The small molecule below binds the protein below.
Small molecule (SMILES): OC[C@H]1O[C@H](O[C@H]2O[C@H](CO)[C@@H](O)[C@H](O)[C@H]2O)[C@H](O)[C@@H](O)[C@@H]1O

Sequence of chain 1.A:
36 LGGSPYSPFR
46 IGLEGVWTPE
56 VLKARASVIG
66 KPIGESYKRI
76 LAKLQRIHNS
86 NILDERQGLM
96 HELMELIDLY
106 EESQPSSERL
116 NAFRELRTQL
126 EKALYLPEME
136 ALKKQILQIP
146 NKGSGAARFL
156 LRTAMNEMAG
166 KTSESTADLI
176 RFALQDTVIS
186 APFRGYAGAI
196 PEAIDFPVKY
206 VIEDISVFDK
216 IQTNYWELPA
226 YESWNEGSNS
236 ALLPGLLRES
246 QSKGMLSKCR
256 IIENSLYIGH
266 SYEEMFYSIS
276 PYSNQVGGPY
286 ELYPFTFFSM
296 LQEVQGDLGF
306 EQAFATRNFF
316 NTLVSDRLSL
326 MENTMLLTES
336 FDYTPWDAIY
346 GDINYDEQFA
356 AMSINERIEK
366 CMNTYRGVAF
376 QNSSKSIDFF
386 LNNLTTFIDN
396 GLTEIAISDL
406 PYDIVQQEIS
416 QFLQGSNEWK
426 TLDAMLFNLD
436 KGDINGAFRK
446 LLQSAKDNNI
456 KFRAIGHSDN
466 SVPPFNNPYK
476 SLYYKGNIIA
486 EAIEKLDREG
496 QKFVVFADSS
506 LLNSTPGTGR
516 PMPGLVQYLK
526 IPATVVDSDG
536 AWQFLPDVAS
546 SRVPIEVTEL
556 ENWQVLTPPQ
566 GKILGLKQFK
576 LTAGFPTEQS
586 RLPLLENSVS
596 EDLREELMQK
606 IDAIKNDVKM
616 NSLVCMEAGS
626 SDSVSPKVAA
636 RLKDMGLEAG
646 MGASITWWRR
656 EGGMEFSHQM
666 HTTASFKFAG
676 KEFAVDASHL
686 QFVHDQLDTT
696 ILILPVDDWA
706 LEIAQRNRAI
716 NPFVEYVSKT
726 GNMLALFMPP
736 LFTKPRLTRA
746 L

Binding-site contacts:
Ligand atom O2 contacts residue GLN143 of chain 1.A at 3.5 Å.
Ligand atom C2 contacts residue GLN143 of chain 1.A at 4.4 Å.
Ligand atom O2 contacts residue LEU142 of chain 1.A at 3.6 Å (h-bond).
Ligand atom C2 contacts residue LEU142 of chain 1.A at 3.7 Å (hydrophobic).
Ligand atom C2 contacts residue LYS147 of chain 1.A at 4.5 Å.
Ligand atom C1 contacts residue LEU142 of chain 1.A at 3.7 Å (hydrophobic).
Ligand atom O6 contacts residue LYS139 of chain 1.A at 4.2 Å.
Ligand atom C1 contacts residue LYS147 of chain 1.A at 3.8 Å.
Ligand atom C6 contacts residue LYS138 of chain 1.A at 4.3 Å.
Ligand atom O6 contacts residue LYS138 of chain 1.A at 3.8 Å.
Ligand atom O5 contacts residue LYS147 of chain 1.A at 3.4 Å (salt-bridge).
Ligand atom O6 contacts residue LYS147 of chain 1.A at 4.3 Å.
Ligand atom O6 contacts residue LEU142 of chain 1.A at 3.9 Å.
Ligand atom O5 contacts residue ASP103 of chain 1.A at 4.5 Å.
Ligand atom O6 contacts residue ASP103 of chain 1.A at 3.4 Å.
Ligand atom C6 contacts residue GLU106 of chain 1.A at 4.4 Å.
Ligand atom C6 contacts residue LYS139 of chain 1.A at 3.9 Å.
Ligand atom O1 contacts residue LEU142 of chain 1.A at 4.5 Å.
Ligand atom C6 contacts residue LEU142 of chain 1.A at 4.0 Å (hydrophobic).
Ligand atom O4 contacts residue LYS139 of chain 1.A at 4.3 Å.
Ligand atom C6 contacts residue GLN143 of chain 1.A at 4.5 Å.
Ligand atom C6 contacts residue ASP103 of chain 1.A at 4.0 Å.
Ligand atom O5 contacts residue LEU142 of chain 1.A at 4.2 Å.